Sequence of chain 1.B:
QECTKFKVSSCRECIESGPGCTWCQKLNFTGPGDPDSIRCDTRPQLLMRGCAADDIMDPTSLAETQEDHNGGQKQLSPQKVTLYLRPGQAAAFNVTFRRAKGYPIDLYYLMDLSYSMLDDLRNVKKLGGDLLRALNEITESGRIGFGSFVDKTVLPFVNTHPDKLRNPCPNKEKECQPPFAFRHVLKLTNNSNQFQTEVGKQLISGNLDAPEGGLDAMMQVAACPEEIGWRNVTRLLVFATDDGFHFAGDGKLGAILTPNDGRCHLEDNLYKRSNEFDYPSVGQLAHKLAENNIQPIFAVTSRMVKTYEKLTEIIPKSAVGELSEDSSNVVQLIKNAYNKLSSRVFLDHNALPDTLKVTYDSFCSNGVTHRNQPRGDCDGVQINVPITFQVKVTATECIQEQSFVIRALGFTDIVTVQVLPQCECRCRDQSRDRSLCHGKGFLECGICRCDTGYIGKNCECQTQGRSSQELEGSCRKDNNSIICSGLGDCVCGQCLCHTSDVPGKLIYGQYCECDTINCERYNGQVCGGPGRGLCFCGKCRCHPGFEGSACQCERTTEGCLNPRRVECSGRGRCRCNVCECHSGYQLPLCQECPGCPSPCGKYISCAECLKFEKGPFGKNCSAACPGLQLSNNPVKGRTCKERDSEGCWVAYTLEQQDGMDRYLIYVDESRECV

Binding-site contacts:
Ligand atom C3 contacts residue ASN94 of chain 1.B at 3.7 Å.
Ligand atom C8 contacts residue ALA92 of chain 1.B at 3.7 Å (hydrophobic).
Ligand atom C7 contacts residue ASN94 of chain 1.B at 3.3 Å.
Ligand atom C8 contacts residue ASN94 of chain 1.B at 3.9 Å.
Ligand atom O5 contacts residue ASN94 of chain 1.B at 2.4 Å (h-bond).
Ligand atom O7 contacts residue ASN94 of chain 1.B at 3.5 Å (h-bond).
Ligand atom C4 contacts residue ASN94 of chain 1.B at 4.1 Å.
Ligand atom O5 contacts residue THR388 of chain 1.B at 4.1 Å.
Ligand atom C8 contacts residue PHE93 of chain 1.B at 4.5 Å (hydrophobic).
Ligand atom N2 contacts residue ASN94 of chain 1.B at 2.8 Å (h-bond).
Ligand atom C5 contacts residue ASN94 of chain 1.B at 3.6 Å.
Ligand atom C2 contacts residue ASN94 of chain 1.B at 2.3 Å.
Ligand atom C1 contacts residue ASN94 of chain 1.B at 1.4 Å.

A protein and the small-molecule ligand that binds it are described below.
Small molecule (SMILES): CC(=O)N[C@@H]1[C@@H](O)[C@H](O)[C@@H](CO)O[C@H]1O